Sequence of chain 1.F:
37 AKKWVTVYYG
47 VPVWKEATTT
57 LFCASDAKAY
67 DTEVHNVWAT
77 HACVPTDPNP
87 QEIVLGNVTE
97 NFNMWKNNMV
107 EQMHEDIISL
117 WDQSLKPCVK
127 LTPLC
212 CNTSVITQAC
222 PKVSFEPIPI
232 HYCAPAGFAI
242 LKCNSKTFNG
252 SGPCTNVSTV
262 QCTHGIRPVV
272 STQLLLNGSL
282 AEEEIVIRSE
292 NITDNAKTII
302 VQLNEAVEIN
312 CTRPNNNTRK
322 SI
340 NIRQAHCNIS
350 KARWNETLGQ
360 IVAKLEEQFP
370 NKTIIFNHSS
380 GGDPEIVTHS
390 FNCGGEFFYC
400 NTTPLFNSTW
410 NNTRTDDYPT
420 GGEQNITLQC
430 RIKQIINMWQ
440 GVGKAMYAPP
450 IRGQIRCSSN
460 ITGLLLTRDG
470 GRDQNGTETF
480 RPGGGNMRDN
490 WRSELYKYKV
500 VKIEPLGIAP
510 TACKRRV

This small molecule binds to this protein.
Small molecule (SMILES): CC(=O)N[C@@H]1[C@@H](O)[C@H](O)[C@@H](CO)O[C@H]1O

Sequence of chain 1.H:
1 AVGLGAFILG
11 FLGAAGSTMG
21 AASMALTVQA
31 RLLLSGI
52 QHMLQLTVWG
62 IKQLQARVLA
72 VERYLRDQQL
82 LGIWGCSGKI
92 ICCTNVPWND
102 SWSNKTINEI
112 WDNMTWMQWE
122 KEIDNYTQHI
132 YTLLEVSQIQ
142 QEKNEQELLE

Binding-site contacts:
Ligand atom C8 contacts residue ASN93 of chain 1.F at 4.2 Å.
Ligand atom O5 contacts residue ASN93 of chain 1.F at 2.4 Å (h-bond).
Ligand atom O7 contacts residue GLY16 of chain 1.H at 3.6 Å.
Ligand atom O7 contacts residue ASN93 of chain 1.F at 3.6 Å.
Ligand atom C8 contacts residue GLY16 of chain 1.H at 3.8 Å.
Ligand atom C7 contacts residue SER17 of chain 1.H at 4.0 Å.
Ligand atom C8 contacts residue ALA15 of chain 1.H at 3.7 Å (hydrophobic).
Ligand atom C8 contacts residue ALA14 of chain 1.H at 4.3 Å (hydrophobic).
Ligand atom C4 contacts residue ASN93 of chain 1.F at 4.1 Å.
Ligand atom C7 contacts residue GLY92 of chain 1.F at 4.3 Å.
Ligand atom C2 contacts residue ASN93 of chain 1.F at 2.3 Å.
Ligand atom C7 contacts residue ASN93 of chain 1.F at 3.3 Å.
Ligand atom N2 contacts residue ASN93 of chain 1.F at 2.7 Å (h-bond).
Ligand atom C8 contacts residue GLY92 of chain 1.F at 3.5 Å.
Ligand atom N2 contacts residue GLY92 of chain 1.F at 4.5 Å.
Ligand atom C5 contacts residue ASN93 of chain 1.F at 3.7 Å.
Ligand atom C8 contacts residue SER17 of chain 1.H at 3.6 Å.
Ligand atom C3 contacts residue ASN93 of chain 1.F at 3.6 Å.
Ligand atom O7 contacts residue SER17 of chain 1.H at 3.6 Å (h-bond).
Ligand atom C1 contacts residue ASN93 of chain 1.F at 1.4 Å.
Ligand atom C7 contacts residue GLY16 of chain 1.H at 4.1 Å.